Sequence of chain 1.A:
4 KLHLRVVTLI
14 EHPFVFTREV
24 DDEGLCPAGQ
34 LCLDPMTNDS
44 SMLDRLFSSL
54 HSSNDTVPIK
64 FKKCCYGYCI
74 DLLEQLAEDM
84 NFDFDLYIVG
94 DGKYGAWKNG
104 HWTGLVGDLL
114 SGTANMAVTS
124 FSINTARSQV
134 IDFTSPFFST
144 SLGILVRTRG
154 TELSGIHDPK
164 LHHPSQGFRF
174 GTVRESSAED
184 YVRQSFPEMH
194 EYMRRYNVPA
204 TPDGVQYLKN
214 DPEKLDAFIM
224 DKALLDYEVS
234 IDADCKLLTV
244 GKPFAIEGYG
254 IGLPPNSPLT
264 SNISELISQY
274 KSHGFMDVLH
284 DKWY

Binding-site contacts:
Ligand atom O contacts residue TYR97 of chain 1.A at 3.1 Å.
Ligand atom CA contacts residue ASP224 of chain 1.A at 3.7 Å.
Ligand atom OG contacts residue SER125 of chain 1.A at 3.9 Å.
Ligand atom C contacts residue TYR97 of chain 1.A at 3.2 Å (hydrophobic).
Ligand atom OXT contacts residue ARG130 of chain 1.A at 2.8 Å (salt-bridge).
Ligand atom OG contacts residue SER180 of chain 1.A at 3.4 Å (h-bond).
Ligand atom N contacts residue SER125 of chain 1.A at 2.8 Å (h-bond).
Ligand atom CA contacts residue TYR97 of chain 1.A at 3.5 Å (hydrophobic).
Ligand atom N contacts residue TYR252 of chain 1.A at 3.7 Å.
Ligand atom OG contacts residue MET223 of chain 1.A at 4.2 Å.
Ligand atom O contacts residue SER180 of chain 1.A at 2.7 Å (h-bond).
Ligand atom OG contacts residue SER179 of chain 1.A at 3.9 Å.
Ligand atom C contacts residue ARG130 of chain 1.A at 3.5 Å.
Ligand atom CA contacts residue SER180 of chain 1.A at 4.5 Å.
Ligand atom N contacts residue SER123 of chain 1.A at 2.8 Å (h-bond).
Ligand atom C contacts residue SER125 of chain 1.A at 3.8 Å.
Ligand atom C contacts residue SER123 of chain 1.A at 4.2 Å.
Ligand atom OXT contacts residue SER123 of chain 1.A at 3.9 Å.
Ligand atom CA contacts residue SER123 of chain 1.A at 3.6 Å.
Ligand atom CB contacts residue TYR97 of chain 1.A at 3.8 Å (hydrophobic).
Ligand atom C contacts residue SER180 of chain 1.A at 3.7 Å.
Ligand atom CB contacts residue SER180 of chain 1.A at 4.0 Å.
Ligand atom OXT contacts residue TYR97 of chain 1.A at 3.5 Å.
Ligand atom N contacts residue PHE124 of chain 1.A at 4.4 Å.
Ligand atom OXT contacts residue SER125 of chain 1.A at 2.8 Å (h-bond).
Ligand atom CB contacts residue SER179 of chain 1.A at 3.7 Å.
Ligand atom N contacts residue TYR97 of chain 1.A at 4.2 Å.
Ligand atom CA contacts residue SER125 of chain 1.A at 3.8 Å.
Ligand atom OG contacts residue ALA181 of chain 1.A at 3.5 Å (h-bond).
Ligand atom CB contacts residue MET223 of chain 1.A at 3.5 Å (hydrophobic).
Ligand atom OXT contacts residue PHE124 of chain 1.A at 3.7 Å.
Ligand atom N contacts residue ASP224 of chain 1.A at 2.7 Å (salt-bridge).
Ligand atom CB contacts residue ASP224 of chain 1.A at 3.4 Å.
Ligand atom O contacts residue SER179 of chain 1.A at 3.4 Å.
Ligand atom CB contacts residue SER125 of chain 1.A at 4.5 Å.
Ligand atom O contacts residue ARG130 of chain 1.A at 3.0 Å (salt-bridge).
Ligand atom OG contacts residue ASP224 of chain 1.A at 2.8 Å (salt-bridge).
Ligand atom OXT contacts residue SER180 of chain 1.A at 4.1 Å.

A protein and the small-molecule ligand that binds it are described below.
Small molecule (SMILES): N[C@H](CO)C(=O)O